Sequence of chain 2.A:
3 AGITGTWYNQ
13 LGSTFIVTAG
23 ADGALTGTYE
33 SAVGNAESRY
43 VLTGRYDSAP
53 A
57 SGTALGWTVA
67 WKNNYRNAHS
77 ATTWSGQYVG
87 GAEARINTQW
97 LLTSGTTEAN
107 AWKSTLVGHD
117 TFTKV

The small molecule below binds the protein below.
Small molecule (SMILES): COc1cc(N=Nc2ccccc2C(=O)O)cc(OC)c1O

Sequence of chain 1.B:
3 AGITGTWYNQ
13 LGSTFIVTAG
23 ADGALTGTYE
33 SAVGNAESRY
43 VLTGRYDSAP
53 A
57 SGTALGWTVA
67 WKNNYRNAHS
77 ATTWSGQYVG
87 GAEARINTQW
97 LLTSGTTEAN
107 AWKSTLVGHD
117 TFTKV

Binding-site contacts:
Ligand atom C3' contacts residue TRP67 of chain 1.B at 3.8 Å (hydrophobic).
Ligand atom O4' contacts residue ALA74 of chain 1.B at 2.4 Å.
Ligand atom C5 contacts residue THR78 of chain 1.B at 3.5 Å.
Ligand atom C1' contacts residue TRP108 of chain 2.A at 3.6 Å (hydrophobic).
Ligand atom OXT contacts residue SER15 of chain 1.B at 3.5 Å (h-bond).
Ligand atom O contacts residue ASN11 of chain 1.B at 3.1 Å (h-bond).
Ligand atom C5 contacts residue TRP96 of chain 1.B at 3.2 Å (hydrophobic).
Ligand atom CHX contacts residue ALA74 of chain 1.B at 3.4 Å (hydrophobic).
Ligand atom O5' contacts residue SER76 of chain 1.B at 3.6 Å (h-bond).
Ligand atom C4 contacts residue ASP116 of chain 1.B at 3.5 Å.
Ligand atom C contacts residue SER33 of chain 1.B at 3.3 Å.
Ligand atom CHX contacts residue TRP67 of chain 1.B at 3.4 Å (hydrophobic).
Ligand atom CHZ contacts residue ALA74 of chain 1.B at 3.7 Å (hydrophobic).
Ligand atom O contacts residue SER15 of chain 1.B at 2.8 Å (h-bond).
Ligand atom O3' contacts residue TRP67 of chain 1.B at 3.5 Å.
Ligand atom C4' contacts residue ASN37 of chain 1.B at 3.8 Å.
Ligand atom N1' contacts residue TRP108 of chain 2.A at 3.2 Å.
Ligand atom C3 contacts residue ASP116 of chain 1.B at 3.1 Å.
Ligand atom CHX contacts residue ASN37 of chain 1.B at 2.4 Å.
Ligand atom O contacts residue TYR31 of chain 1.B at 2.5 Å (h-bond).
Ligand atom OXT contacts residue SER33 of chain 1.B at 1.9 Å (h-bond).
Ligand atom C6' contacts residue TRP108 of chain 2.A at 3.4 Å (hydrophobic).
Ligand atom C4 contacts residue TRP96 of chain 1.B at 3.0 Å (hydrophobic).
Ligand atom C4 contacts residue TRP80 of chain 1.B at 3.6 Å (hydrophobic).
Ligand atom N1 contacts residue TRP67 of chain 1.B at 3.8 Å.
Ligand atom C3 contacts residue TRP80 of chain 1.B at 3.4 Å (hydrophobic).
Ligand atom CHZ contacts residue SER76 of chain 1.B at 2.3 Å.
Ligand atom C contacts residue TYR31 of chain 1.B at 3.5 Å (hydrophobic).
Ligand atom C3' contacts residue ALA38 of chain 1.B at 3.8 Å (hydrophobic).
Ligand atom O4' contacts residue ASN37 of chain 1.B at 3.3 Å (h-bond).
Ligand atom O3' contacts residue ASN37 of chain 1.B at 3.4 Å (h-bond).
Ligand atom C contacts residue SER15 of chain 1.B at 3.5 Å.
Ligand atom O3' contacts residue ALA38 of chain 1.B at 2.5 Å.
Ligand atom C4' contacts residue ALA74 of chain 1.B at 3.8 Å (hydrophobic).
Ligand atom C2' contacts residue VAL35 of chain 1.B at 3.5 Å (hydrophobic).
Ligand atom C6 contacts residue THR78 of chain 1.B at 3.7 Å.
Ligand atom OXT contacts residue VAL35 of chain 1.B at 3.5 Å.
Ligand atom N1 contacts residue SER33 of chain 1.B at 3.5 Å (h-bond).
Ligand atom CHX contacts residue ALA38 of chain 1.B at 3.1 Å (hydrophobic).
Ligand atom CHX contacts residue TYR42 of chain 1.B at 3.8 Å (hydrophobic).